Sequence of chain 1.H:
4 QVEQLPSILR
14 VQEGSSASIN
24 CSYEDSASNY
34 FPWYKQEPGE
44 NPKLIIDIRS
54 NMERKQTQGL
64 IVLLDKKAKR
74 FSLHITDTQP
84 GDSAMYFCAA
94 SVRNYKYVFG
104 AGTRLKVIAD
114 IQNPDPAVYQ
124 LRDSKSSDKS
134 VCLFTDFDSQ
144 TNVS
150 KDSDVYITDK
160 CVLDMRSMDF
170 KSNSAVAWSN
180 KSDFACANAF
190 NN

Sequence of chain 1.E:
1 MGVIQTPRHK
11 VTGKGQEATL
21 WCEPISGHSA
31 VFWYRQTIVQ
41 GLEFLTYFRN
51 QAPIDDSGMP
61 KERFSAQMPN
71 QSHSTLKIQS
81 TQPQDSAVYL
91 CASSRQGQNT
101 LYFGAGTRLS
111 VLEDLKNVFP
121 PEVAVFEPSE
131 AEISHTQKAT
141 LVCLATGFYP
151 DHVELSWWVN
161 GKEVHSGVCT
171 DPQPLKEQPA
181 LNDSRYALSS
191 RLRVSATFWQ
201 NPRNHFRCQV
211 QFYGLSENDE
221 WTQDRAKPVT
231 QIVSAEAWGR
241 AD

Sequence of chain 1.B:
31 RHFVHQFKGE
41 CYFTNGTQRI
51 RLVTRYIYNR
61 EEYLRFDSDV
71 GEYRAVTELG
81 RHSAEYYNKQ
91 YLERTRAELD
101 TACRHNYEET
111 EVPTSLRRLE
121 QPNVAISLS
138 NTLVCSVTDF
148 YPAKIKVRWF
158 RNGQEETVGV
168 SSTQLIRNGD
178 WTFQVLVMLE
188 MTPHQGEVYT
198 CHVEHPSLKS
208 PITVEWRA

Binding-site contacts:
Ligand atom N contacts residue ASN66 of chain 1.A at 3.1 Å (h-bond).
Ligand atom CG1 contacts residue GLU70 of chain 1.A at 3.2 Å.
Ligand atom OE1 contacts residue ARG94 of chain 1.B at 2.8 Å (salt-bridge).
Ligand atom O contacts residue TYR91 of chain 1.B at 2.9 Å (h-bond).
Ligand atom O contacts residue HIS105 of chain 1.B at 2.5 Å (h-bond).
Ligand atom C contacts residue TYR87 of chain 1.B at 3.4 Å (hydrophobic).
Ligand atom OE1 contacts residue GLY97 of chain 1.E at 3.1 Å (h-bond).
Ligand atom OE2 contacts residue ASN97 of chain 1.H at 3.0 Å (h-bond).
Ligand atom O contacts residue ASN66 of chain 1.A at 2.9 Å (h-bond).
Ligand atom N contacts residue ASN73 of chain 1.A at 2.9 Å (h-bond).
Ligand atom CA contacts residue LEU57 of chain 1.A at 3.2 Å (hydrophobic).
Ligand atom O contacts residue ARG96 of chain 1.H at 2.7 Å (salt-bridge).
Ligand atom CA contacts residue ASN106 of chain 1.B at 3.3 Å.
Ligand atom OD2 contacts residue ARG49 of chain 1.E at 3.1 Å (salt-bridge).
Ligand atom CG1 contacts residue ASN73 of chain 1.A at 3.2 Å.
Ligand atom OE2 contacts residue ARG94 of chain 1.B at 3.1 Å (salt-bridge).
Ligand atom OG1 contacts residue ASN106 of chain 1.B at 3.3 Å (h-bond).
Ligand atom CD contacts residue ARG94 of chain 1.B at 3.3 Å.
Ligand atom N contacts residue TYR56 of chain 1.B at 3.2 Å (h-bond).
Ligand atom SG contacts residue CYS76 of chain 1.A at 2.0 Å (h-bond).
Ligand atom O contacts residue ASN106 of chain 1.B at 2.8 Å (h-bond).
Ligand atom N contacts residue LEU57 of chain 1.A at 3.0 Å (h-bond).
Ligand atom OD2 contacts residue SER29 of chain 1.E at 2.3 Å (h-bond).
Ligand atom CB contacts residue TYR26 of chain 1.A at 3.0 Å (hydrophobic).
Ligand atom OD1 contacts residue ARG49 of chain 1.E at 3.1 Å (salt-bridge).
Ligand atom CG contacts residue ARG49 of chain 1.E at 3.3 Å.
Ligand atom CD1 contacts residue GLU109 of chain 1.B at 3.3 Å.
Ligand atom NE2 contacts residue GLU59 of chain 1.A at 3.1 Å (salt-bridge).
Ligand atom CB contacts residue CYS76 of chain 1.A at 3.0 Å (hydrophobic).
Ligand atom O contacts residue TYR87 of chain 1.B at 2.7 Å (h-bond).
Ligand atom CG contacts residue LEU57 of chain 1.A at 3.3 Å (hydrophobic).
Ligand atom O contacts residue HIS72 of chain 1.A at 2.8 Å (h-bond).
Ligand atom OD1 contacts residue SER83 of chain 1.B at 2.8 Å (h-bond).
Ligand atom N contacts residue ASN106 of chain 1.B at 2.7 Å (h-bond).
Ligand atom OE1 contacts residue ASN97 of chain 1.H at 3.2 Å.
Ligand atom CG contacts residue SER29 of chain 1.E at 3.3 Å.
Ligand atom N contacts residue TYR87 of chain 1.B at 3.3 Å (h-bond).
Ligand atom O contacts residue LEU57 of chain 1.A at 3.0 Å (h-bond).
Ligand atom O contacts residue PHE37 of chain 1.B at 3.3 Å.
Ligand atom OE2 contacts residue GLN65 of chain 1.A at 3.1 Å (h-bond).

This small molecule binds to this protein.
Small molecule (SMILES): CC(C)C[C@H](NC(=O)[C@H](C)NC(=O)[C@H](CC(C)C)NC(=O)[C@@H](NC(=O)[C@H](CCC(N)=O)NC(=O)[C@@H](N)CC(C)C)[C@@H](C)O)C(=O)N[C@@H](CCC(=O)O)C(=O)N[C@H](C(=O)N[C@@H](CCC(=O)O)C(=O)N[C@@H](CC(=O)O)C(=O)N[C@@H](CC(=O)O)C(=O)N1CCC[C@H]1C(=O)N[C@H](C=O)CS)C(C)C

Sequence of chain 1.A:
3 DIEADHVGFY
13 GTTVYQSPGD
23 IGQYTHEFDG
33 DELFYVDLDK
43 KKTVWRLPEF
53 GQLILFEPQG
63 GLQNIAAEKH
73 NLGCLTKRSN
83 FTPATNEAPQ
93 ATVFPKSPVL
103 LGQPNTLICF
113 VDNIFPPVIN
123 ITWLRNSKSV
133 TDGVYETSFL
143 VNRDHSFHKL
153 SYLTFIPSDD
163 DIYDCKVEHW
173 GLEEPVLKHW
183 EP